Binding-site contacts:
Ligand atom CE3 contacts residue PHE388 of chain 1.A at 3.6 Å (hydrophobic).
Ligand atom CZ3 contacts residue THR241 of chain 1.A at 3.8 Å.
Ligand atom C contacts residue SER287 of chain 1.A at 3.6 Å.
Ligand atom CH2 contacts residue HEM1 of chain 1.E at 3.2 Å.
Ligand atom O contacts residue QRP1 of chain 1.D at 3.7 Å.
Ligand atom CG contacts residue VAL288 of chain 1.A at 3.7 Å (hydrophobic).
Ligand atom CB contacts residue SER287 of chain 1.A at 3.7 Å.
Ligand atom CZ3 contacts residue HEM1 of chain 1.E at 3.6 Å.
Ligand atom CD1 contacts residue LEU313 of chain 1.A at 3.8 Å (hydrophobic).
Ligand atom CE3 contacts residue QRP1 of chain 1.D at 3.7 Å.
Ligand atom CAI contacts residue PHE387 of chain 1.A at 3.5 Å (hydrophobic).
Ligand atom NE1 contacts residue SER284 of chain 1.A at 3.2 Å.
Ligand atom CAH contacts residue GLN72 of chain 1.A at 3.8 Å.
Ligand atom O contacts residue LYS289 of chain 1.A at 2.9 Å (salt-bridge).
Ligand atom O contacts residue SER287 of chain 1.A at 3.6 Å (h-bond).
Ligand atom CD1 contacts residue SER284 of chain 1.A at 3.6 Å.
Ligand atom OAA contacts residue PHE387 of chain 1.A at 3.7 Å.
Ligand atom CZ3 contacts residue PHE388 of chain 1.A at 3.5 Å (hydrophobic).
Ligand atom CH2 contacts residue PHE388 of chain 1.A at 3.5 Å (hydrophobic).
Ligand atom CE2 contacts residue HEM1 of chain 1.E at 3.8 Å.
Ligand atom CE2 contacts residue SER284 of chain 1.A at 3.8 Å.
Ligand atom N contacts residue SER284 of chain 1.A at 3.2 Å (h-bond).
Ligand atom CAH contacts residue GLU73 of chain 1.A at 3.3 Å.
Ligand atom CH2 contacts residue THR241 of chain 1.A at 3.6 Å.
Ligand atom CZ2 contacts residue PHE388 of chain 1.A at 3.7 Å (hydrophobic).
Ligand atom C contacts residue QRP1 of chain 1.D at 3.6 Å.
Ligand atom NAU contacts residue QRP1 of chain 1.D at 3.8 Å.
Ligand atom CZ3 contacts residue QRP1 of chain 1.D at 3.8 Å.
Ligand atom NE1 contacts residue LEU313 of chain 1.A at 3.5 Å.
Ligand atom CAT contacts residue PHE387 of chain 1.A at 3.8 Å (hydrophobic).
Ligand atom OAA contacts residue SER284 of chain 1.A at 2.7 Å (h-bond).
Ligand atom CAJ contacts residue GLU73 of chain 1.A at 3.8 Å.
Ligand atom CAJ contacts residue LYS289 of chain 1.A at 3.6 Å.
Ligand atom CZ2 contacts residue HEM1 of chain 1.E at 3.6 Å.
Ligand atom CD2 contacts residue PHE388 of chain 1.A at 3.8 Å (hydrophobic).
Ligand atom CB contacts residue VAL288 of chain 1.A at 3.5 Å (hydrophobic).
Ligand atom OAA contacts residue GLY286 of chain 1.A at 3.5 Å (h-bond).
Ligand atom CD1 contacts residue VAL288 of chain 1.A at 3.6 Å (hydrophobic).
Ligand atom CE2 contacts residue PHE388 of chain 1.A at 3.8 Å (hydrophobic).
Ligand atom CAN contacts residue SER284 of chain 1.A at 3.2 Å.

A protein and the small-molecule ligand that binds it are described below.
Small molecule (SMILES): O=C1N[C@@H](Cc2c[nH]c3ccccc23)C(=O)N2CCC[C@@H]12

Sequence of chain 1.A:
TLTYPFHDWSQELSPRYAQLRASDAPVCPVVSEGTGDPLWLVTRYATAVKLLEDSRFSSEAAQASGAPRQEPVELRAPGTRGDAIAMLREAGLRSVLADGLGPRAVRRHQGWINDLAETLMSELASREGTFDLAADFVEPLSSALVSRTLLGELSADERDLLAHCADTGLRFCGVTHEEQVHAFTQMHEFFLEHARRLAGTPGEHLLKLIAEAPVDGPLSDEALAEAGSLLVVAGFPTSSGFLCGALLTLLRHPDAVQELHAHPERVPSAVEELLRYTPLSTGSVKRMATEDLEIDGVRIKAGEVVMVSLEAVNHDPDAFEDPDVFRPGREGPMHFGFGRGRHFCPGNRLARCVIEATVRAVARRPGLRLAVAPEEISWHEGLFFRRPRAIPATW